Binding-site contacts:
Ligand atom S1 contacts residue LEU192 of chain 1.F at 4.3 Å.
Ligand atom S1 contacts residue THR193 of chain 1.F at 3.4 Å (h-bond).
Ligand atom N2 contacts residue LEU192 of chain 1.F at 4.0 Å.
Ligand atom S2 contacts residue GLN105 of chain 1.F at 4.2 Å.
Ligand atom C1 contacts residue THR193 of chain 1.F at 4.2 Å.
Ligand atom S1 contacts residue HIS107 of chain 1.F at 3.9 Å.
Ligand atom N1 contacts residue HIS126 of chain 1.F at 3.6 Å (h-bond).
Ligand atom O2 contacts residue VAL128 of chain 1.F at 3.6 Å.
Ligand atom O2 contacts residue VAL138 of chain 1.F at 4.1 Å.
Ligand atom O1 contacts residue SER191 of chain 1.F at 4.3 Å.
Ligand atom O1 contacts residue TRP203 of chain 1.F at 3.8 Å.
Ligand atom N1 contacts residue GLU113 of chain 1.F at 3.9 Å.
Ligand atom C2 contacts residue LEU192 of chain 1.F at 4.1 Å (hydrophobic).
Ligand atom S1 contacts residue HIS126 of chain 1.F at 4.1 Å.
Ligand atom N1 contacts residue HIS107 of chain 1.F at 3.5 Å (h-bond).
Ligand atom N2 contacts residue THR194 of chain 1.F at 2.6 Å (h-bond).
Ligand atom O1 contacts residue THR193 of chain 1.F at 2.8 Å (h-bond).
Ligand atom S1 contacts residue ZN1 of chain 1.HA at 3.1 Å.
Ligand atom C1 contacts residue LEU192 of chain 1.F at 3.8 Å (hydrophobic).
Ligand atom C1 contacts residue ZN1 of chain 1.HA at 4.2 Å.
Ligand atom N1 contacts residue THR193 of chain 1.F at 2.3 Å (h-bond).
Ligand atom N1 contacts residue HIS109 of chain 1.F at 3.5 Å (h-bond).
Ligand atom O3 contacts residue VAL128 of chain 1.F at 3.9 Å.
Ligand atom O1 contacts residue ZN1 of chain 1.HA at 4.1 Å.
Ligand atom N1 contacts residue ZN1 of chain 1.HA at 2.1 Å.
Ligand atom S2 contacts residue HIS107 of chain 1.F at 3.9 Å.
Ligand atom C1 contacts residue HIS107 of chain 1.F at 4.2 Å.
Ligand atom C1 contacts residue THR194 of chain 1.F at 4.1 Å.
Ligand atom N3 contacts residue THR194 of chain 1.F at 2.7 Å (h-bond).
Ligand atom O2 contacts residue HIS107 of chain 1.F at 3.2 Å.
Ligand atom S2 contacts residue VAL128 of chain 1.F at 4.0 Å.
Ligand atom N3 contacts residue THR193 of chain 1.F at 3.8 Å.
Ligand atom C3 contacts residue GLN105 of chain 1.F at 4.2 Å.
Ligand atom O2 contacts residue HIS126 of chain 1.F at 3.7 Å.
Ligand atom C2 contacts residue THR194 of chain 1.F at 3.9 Å.
Ligand atom O2 contacts residue ZN1 of chain 1.HA at 3.2 Å.
Ligand atom S2 contacts residue LEU192 of chain 1.F at 3.8 Å.
Ligand atom N3 contacts residue LEU192 of chain 1.F at 3.9 Å.
Ligand atom O3 contacts residue GLN105 of chain 1.F at 3.3 Å (h-bond).
Ligand atom O1 contacts residue LEU192 of chain 1.F at 3.4 Å.

Sequence of chain 1.F:
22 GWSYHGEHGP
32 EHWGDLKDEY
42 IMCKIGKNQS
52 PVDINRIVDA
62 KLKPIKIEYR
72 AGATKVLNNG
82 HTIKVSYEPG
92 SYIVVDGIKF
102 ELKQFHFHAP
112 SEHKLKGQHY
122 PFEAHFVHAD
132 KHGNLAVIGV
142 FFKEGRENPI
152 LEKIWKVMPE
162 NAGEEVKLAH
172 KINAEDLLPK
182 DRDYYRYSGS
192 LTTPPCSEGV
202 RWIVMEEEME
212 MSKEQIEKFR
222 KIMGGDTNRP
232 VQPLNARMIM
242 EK

A protein and the small-molecule ligand that binds it are described below.
Small molecule (SMILES): CC(=O)Nc1nnc(S(N)(=O)=O)s1